Binding-site contacts:
Ligand atom CB contacts residue TRP18 of chain 1.A at 3.7 Å (hydrophobic).
Ligand atom N contacts residue GLY29 of chain 1.A at 3.4 Å (h-bond).
Ligand atom O contacts residue ASP48 of chain 1.A at 3.7 Å.
Ligand atom CG contacts residue GLY29 of chain 1.A at 3.7 Å.
Ligand atom NH2 contacts residue LEU2 of chain 1.A at 3.1 Å.
Ligand atom CA contacts residue LEU2 of chain 1.A at 3.7 Å (hydrophobic).
Ligand atom OG contacts residue CA1 of chain 1.C at 2.5 Å.
Ligand atom CE1 contacts residue TYR63 of chain 1.A at 3.3 Å (hydrophobic).
Ligand atom CB contacts residue CA1 of chain 1.C at 3.2 Å.
Ligand atom C contacts residue CYS44 of chain 1.A at 3.5 Å (hydrophobic).
Ligand atom NH1 contacts residue TYR63 of chain 1.A at 3.3 Å.
Ligand atom O contacts residue ALA22 of chain 1.A at 3.4 Å.
Ligand atom O contacts residue LYS30 of chain 1.A at 3.7 Å.
Ligand atom O contacts residue PHE100 of chain 1.A at 3.6 Å.
Ligand atom N contacts residue LEU2 of chain 1.A at 3.7 Å.
Ligand atom CB contacts residue GLY29 of chain 1.A at 3.5 Å.
Ligand atom O contacts residue CYS44 of chain 1.A at 3.2 Å.
Ligand atom CZ contacts residue LEU2 of chain 1.A at 3.5 Å (hydrophobic).
Ligand atom NE2 contacts residue HIS47 of chain 1.A at 3.5 Å.
Ligand atom CB contacts residue GLY29 of chain 1.A at 2.8 Å.
Ligand atom CG contacts residue TRP18 of chain 1.A at 3.4 Å (hydrophobic).
Ligand atom OD1 contacts residue PHE5 of chain 1.A at 3.5 Å.
Ligand atom OG contacts residue ASP48 of chain 1.A at 3.0 Å (salt-bridge).
Ligand atom CA contacts residue PHE21 of chain 1.A at 3.7 Å (hydrophobic).
Ligand atom C contacts residue HIS47 of chain 1.A at 3.2 Å.
Ligand atom OD1 contacts residue TRP18 of chain 1.A at 3.4 Å.
Ligand atom ND1 contacts residue TYR63 of chain 1.A at 2.8 Å (h-bond).
Ligand atom CA contacts residue GLY29 of chain 1.A at 3.7 Å.
Ligand atom ND1 contacts residue GLY29 of chain 1.A at 3.4 Å (h-bond).
Ligand atom OG contacts residue GLY29 of chain 1.A at 2.6 Å (h-bond).
Ligand atom OD2 contacts residue LYS6 of chain 1.A at 3.4 Å (salt-bridge).
Ligand atom C contacts residue PHE21 of chain 1.A at 3.5 Å (hydrophobic).
Ligand atom OG contacts residue TYR27 of chain 1.A at 3.4 Å (h-bond).
Ligand atom OD2 contacts residue TRP18 of chain 1.A at 2.6 Å (h-bond).
Ligand atom O contacts residue PHE21 of chain 1.A at 3.2 Å (h-bond).
Ligand atom O contacts residue GLY29 of chain 1.A at 3.6 Å.
Ligand atom CB contacts residue TYR27 of chain 1.A at 2.9 Å (hydrophobic).
Ligand atom CB contacts residue ASP48 of chain 1.A at 3.2 Å.
Ligand atom CB contacts residue CYS28 of chain 1.A at 3.5 Å (hydrophobic).
Ligand atom O contacts residue HIS47 of chain 1.A at 2.8 Å (h-bond).

The protein below binds the small molecule below.
Small molecule (SMILES): C[C@H](NC(=O)[C@@H](N)CC(=O)O)C(=O)N[C@@H](CCC(=O)O)C(=O)N[C@@H](Cc1ccccc1)C(=O)N[C@@H](CCCN=C(N)N)C(=O)N[C@@H](Cc1cnc[nH]1)C(=O)N[C@@H](CC(=O)O)C(=O)N[C@H](C=O)CO

Sequence of chain 1.A:
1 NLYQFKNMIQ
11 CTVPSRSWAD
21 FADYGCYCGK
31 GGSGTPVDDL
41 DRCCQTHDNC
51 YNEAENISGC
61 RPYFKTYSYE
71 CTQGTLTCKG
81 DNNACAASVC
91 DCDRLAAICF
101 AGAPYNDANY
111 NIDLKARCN